Sequence of chain 1.B:
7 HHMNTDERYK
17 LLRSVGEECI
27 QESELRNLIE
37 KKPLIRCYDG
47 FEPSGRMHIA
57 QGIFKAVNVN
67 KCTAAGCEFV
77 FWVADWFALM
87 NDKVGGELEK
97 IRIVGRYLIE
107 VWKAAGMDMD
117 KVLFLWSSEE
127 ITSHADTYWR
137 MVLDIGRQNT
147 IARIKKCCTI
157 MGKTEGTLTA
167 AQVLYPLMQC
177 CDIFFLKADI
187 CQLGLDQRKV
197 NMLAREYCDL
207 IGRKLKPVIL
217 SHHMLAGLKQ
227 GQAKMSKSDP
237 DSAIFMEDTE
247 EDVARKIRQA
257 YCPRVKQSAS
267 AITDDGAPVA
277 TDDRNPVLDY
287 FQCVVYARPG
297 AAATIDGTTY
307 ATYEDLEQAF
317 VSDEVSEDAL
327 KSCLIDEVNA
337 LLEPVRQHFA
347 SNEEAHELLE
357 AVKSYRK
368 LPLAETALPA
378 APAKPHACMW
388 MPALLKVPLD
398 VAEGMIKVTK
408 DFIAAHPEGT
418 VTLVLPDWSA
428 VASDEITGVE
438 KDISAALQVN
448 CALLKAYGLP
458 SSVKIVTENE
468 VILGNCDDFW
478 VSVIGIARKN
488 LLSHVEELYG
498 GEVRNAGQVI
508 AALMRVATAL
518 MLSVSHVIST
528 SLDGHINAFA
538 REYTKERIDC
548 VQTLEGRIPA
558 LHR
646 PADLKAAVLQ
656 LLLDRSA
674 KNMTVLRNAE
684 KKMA

This protein binds this small molecule.
Small molecule (SMILES): N[C@H](CO)Cc1ccc(O)cc1

Binding-site contacts:
Ligand atom CA contacts residue TYR171 of chain 1.B at 3.7 Å (hydrophobic).
Ligand atom C contacts residue GLN193 of chain 1.B at 3.4 Å.
Ligand atom CD2 contacts residue GLN175 of chain 1.B at 3.0 Å.
Ligand atom CD1 contacts residue PHE83 of chain 1.B at 3.8 Å (hydrophobic).
Ligand atom CD2 contacts residue GLY46 of chain 1.B at 3.6 Å.
Ligand atom CE2 contacts residue GLN175 of chain 1.B at 3.2 Å.
Ligand atom CE1 contacts residue GLN175 of chain 1.B at 3.8 Å.
Ligand atom OH contacts residue GLN175 of chain 1.B at 3.8 Å.
Ligand atom CB contacts residue GLN175 of chain 1.B at 4.0 Å.
Ligand atom CE2 contacts residue TYR44 of chain 1.B at 3.5 Å (hydrophobic).
Ligand atom CG contacts residue GLN175 of chain 1.B at 3.3 Å.
Ligand atom CD2 contacts residue LEU189 of chain 1.B at 3.9 Å (hydrophobic).
Ligand atom CB contacts residue TYR171 of chain 1.B at 3.5 Å (hydrophobic).
Ligand atom O contacts residue GLU48 of chain 1.B at 3.8 Å.
Ligand atom O contacts residue TYR171 of chain 1.B at 3.6 Å.
Ligand atom N contacts residue GLN193 of chain 1.B at 2.8 Å (h-bond).
Ligand atom O contacts residue ILE156 of chain 1.B at 3.5 Å (h-bond).
Ligand atom CE1 contacts residue PHE83 of chain 1.B at 3.6 Å (hydrophobic).
Ligand atom CD1 contacts residue GLN175 of chain 1.B at 3.5 Å.
Ligand atom CE2 contacts residue GLY46 of chain 1.B at 3.8 Å.
Ligand atom CE1 contacts residue ASP178 of chain 1.B at 3.7 Å.
Ligand atom OH contacts residue TRP78 of chain 1.B at 3.1 Å.
Ligand atom CB contacts residue GLY46 of chain 1.B at 3.4 Å.
Ligand atom CD1 contacts residue TYR171 of chain 1.B at 3.7 Å (hydrophobic).
Ligand atom CZ contacts residue TRP78 of chain 1.B at 3.5 Å (hydrophobic).
Ligand atom CA contacts residue GLN193 of chain 1.B at 3.0 Å.
Ligand atom OH contacts residue ASP178 of chain 1.B at 2.4 Å (salt-bridge).
Ligand atom CA contacts residue GLN175 of chain 1.B at 3.6 Å.
Ligand atom CD1 contacts residue ALA80 of chain 1.B at 3.4 Å (hydrophobic).
Ligand atom CZ contacts residue ASP178 of chain 1.B at 3.4 Å.
Ligand atom CZ contacts residue GLN175 of chain 1.B at 3.6 Å.
Ligand atom CG contacts residue GLY46 of chain 1.B at 3.7 Å.
Ligand atom N contacts residue TYR171 of chain 1.B at 2.9 Å (h-bond).
Ligand atom CE1 contacts residue TRP78 of chain 1.B at 3.8 Å (hydrophobic).
Ligand atom CE1 contacts residue ALA80 of chain 1.B at 3.7 Å (hydrophobic).
Ligand atom CE2 contacts residue LEU189 of chain 1.B at 3.9 Å (hydrophobic).
Ligand atom OH contacts residue TYR44 of chain 1.B at 3.4 Å (h-bond).
Ligand atom CG contacts residue TYR171 of chain 1.B at 4.0 Å (hydrophobic).
Ligand atom N contacts residue GLN175 of chain 1.B at 2.8 Å (h-bond).
Ligand atom CZ contacts residue TYR44 of chain 1.B at 3.9 Å (hydrophobic).